Sequence of chain 1.B:
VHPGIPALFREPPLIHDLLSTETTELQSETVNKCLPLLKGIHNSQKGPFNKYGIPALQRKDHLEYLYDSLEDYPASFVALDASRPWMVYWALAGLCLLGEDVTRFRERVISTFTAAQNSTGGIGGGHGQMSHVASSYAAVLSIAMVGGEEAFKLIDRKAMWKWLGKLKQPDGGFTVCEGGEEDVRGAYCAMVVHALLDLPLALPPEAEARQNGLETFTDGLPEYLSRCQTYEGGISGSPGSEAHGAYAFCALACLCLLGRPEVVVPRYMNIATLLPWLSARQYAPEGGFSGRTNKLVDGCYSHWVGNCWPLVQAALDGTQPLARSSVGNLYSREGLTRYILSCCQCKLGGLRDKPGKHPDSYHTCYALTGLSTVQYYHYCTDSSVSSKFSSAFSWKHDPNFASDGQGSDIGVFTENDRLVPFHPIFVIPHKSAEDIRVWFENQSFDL

Sequence of chain 1.A:
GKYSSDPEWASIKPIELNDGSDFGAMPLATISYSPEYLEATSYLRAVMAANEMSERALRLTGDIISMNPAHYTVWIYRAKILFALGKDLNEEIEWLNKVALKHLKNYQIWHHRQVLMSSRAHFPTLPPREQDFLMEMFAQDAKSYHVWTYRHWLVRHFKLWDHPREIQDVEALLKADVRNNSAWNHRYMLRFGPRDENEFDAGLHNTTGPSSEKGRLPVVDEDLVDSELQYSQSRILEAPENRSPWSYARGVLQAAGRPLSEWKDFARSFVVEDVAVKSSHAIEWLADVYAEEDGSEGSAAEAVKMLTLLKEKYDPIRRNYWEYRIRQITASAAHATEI

Binding-site contacts:
Ligand atom NBO contacts residue TYR368 of chain 1.B at 4.1 Å.
Ligand atom NBC contacts residue TYR432 of chain 1.B at 3.8 Å.
Ligand atom CAM contacts residue LEU147 of chain 1.B at 3.8 Å (hydrophobic).
Ligand atom CAT contacts residue CYS367 of chain 1.B at 3.6 Å (hydrophobic).
Ligand atom OAG contacts residue ASP430 of chain 1.B at 3.9 Å.
Ligand atom CAO contacts residue FPP1 of chain 1.F at 3.8 Å.
Ligand atom NBC contacts residue ZN1 of chain 1.G at 2.1 Å.
Ligand atom CAC contacts residue LEU147 of chain 1.B at 3.8 Å (hydrophobic).
Ligand atom CAY contacts residue TYR432 of chain 1.B at 3.7 Å (hydrophobic).
Ligand atom CBG contacts residue FPP1 of chain 1.F at 3.9 Å.
Ligand atom CAS contacts residue ZN1 of chain 1.G at 3.1 Å.
Ligand atom CAT contacts residue ASP365 of chain 1.B at 3.4 Å.
Ligand atom CBG contacts residue TYR123 of chain 1.A at 4.0 Å (hydrophobic).
Ligand atom CAA contacts residue SER150 of chain 1.B at 3.2 Å.
Ligand atom CAV contacts residue ASP430 of chain 1.B at 3.4 Å.
Ligand atom CAD contacts residue PHE144 of chain 1.B at 3.9 Å (hydrophobic).
Ligand atom CAS contacts residue TYR432 of chain 1.B at 3.7 Å (hydrophobic).
Ligand atom CAU contacts residue EDO1 of chain 1.I at 4.0 Å.
Ligand atom CAK contacts residue ALA146 of chain 1.B at 3.6 Å (hydrophobic).
Ligand atom CAJ contacts residue TYR123 of chain 1.A at 3.8 Å (hydrophobic).
Ligand atom CAM contacts residue ALA146 of chain 1.B at 3.5 Å (hydrophobic).
Ligand atom NBO contacts residue ZN1 of chain 1.G at 4.1 Å.
Ligand atom CAT contacts residue ZN1 of chain 1.G at 3.0 Å.
Ligand atom CBK contacts residue TYR432 of chain 1.B at 3.8 Å (hydrophobic).
Ligand atom CBE contacts residue EDO1 of chain 1.I at 4.0 Å.
Ligand atom NBC contacts residue CYS367 of chain 1.B at 3.5 Å (h-bond).
Ligand atom CAS contacts residue HIS433 of chain 1.B at 3.7 Å.
Ligand atom CAT contacts residue TYR368 of chain 1.B at 3.5 Å (hydrophobic).
Ligand atom CAB contacts residue TYR368 of chain 1.B at 3.8 Å (hydrophobic).
Ligand atom CAW contacts residue LEU147 of chain 1.B at 4.0 Å (hydrophobic).
Ligand atom NAF contacts residue TYR123 of chain 1.A at 3.7 Å.
Ligand atom NAF contacts residue ARG252 of chain 1.B at 3.5 Å.
Ligand atom NBC contacts residue ASP365 of chain 1.B at 3.0 Å (salt-bridge).
Ligand atom CAX contacts residue ASP430 of chain 1.B at 3.7 Å.
Ligand atom CAB contacts residue FPP1 of chain 1.F at 3.4 Å.
Ligand atom CAR contacts residue FPP1 of chain 1.F at 3.6 Å.
Ligand atom NBC contacts residue HIS433 of chain 1.B at 3.3 Å (h-bond).
Ligand atom CAU contacts residue TRP157 of chain 1.B at 4.1 Å (hydrophobic).
Ligand atom CAP contacts residue FPP1 of chain 1.F at 3.6 Å.
Ligand atom CAO contacts residue TYR123 of chain 1.A at 3.9 Å (hydrophobic).

This small molecule binds to this protein.
Small molecule (SMILES): Cc1ccccc1S(=O)(=O)N(CCN(Cc1cncn1C)c1ccc(C#N)cc1)CC1CCN(C(=O)OC(C)(C)C)CC1